Binding-site contacts:
Ligand atom O2 contacts residue LYS12 of chain 1.A at 2.8 Å (salt-bridge).
Ligand atom O1 contacts residue LEU230 of chain 1.A at 3.3 Å (h-bond).
Ligand atom O3P contacts residue SER211 of chain 1.A at 3.3 Å.
Ligand atom O1 contacts residue GLY232 of chain 1.A at 3.8 Å.
Ligand atom O2P contacts residue LYS12 of chain 1.A at 4.2 Å.
Ligand atom P contacts residue GLY171 of chain 1.A at 4.0 Å.
Ligand atom C1 contacts residue NA1 of chain 1.J at 2.6 Å.
Ligand atom O1P contacts residue GLY233 of chain 1.A at 4.1 Å.
Ligand atom P contacts residue SER211 of chain 1.A at 3.6 Å.
Ligand atom O1 contacts residue GLU165 of chain 1.A at 2.8 Å (salt-bridge).
Ligand atom O1 contacts residue VAL231 of chain 1.A at 4.2 Å.
Ligand atom C1 contacts residue LYS12 of chain 1.A at 3.2 Å.
Ligand atom O4P contacts residue GLY210 of chain 1.A at 4.1 Å.
Ligand atom O4P contacts residue SER211 of chain 1.A at 3.1 Å (h-bond).
Ligand atom O2 contacts residue GLU165 of chain 1.A at 3.3 Å (salt-bridge).
Ligand atom C1 contacts residue GLY232 of chain 1.A at 4.1 Å.
Ligand atom O3P contacts residue GLY233 of chain 1.A at 3.8 Å.
Ligand atom O2 contacts residue NA1 of chain 1.J at 2.5 Å (h-bond).
Ligand atom P contacts residue GLY232 of chain 1.A at 4.0 Å.
Ligand atom O4P contacts residue ALA169 of chain 1.A at 3.6 Å.
Ligand atom C2 contacts residue GLY232 of chain 1.A at 3.6 Å.
Ligand atom O2P contacts residue GLY233 of chain 1.A at 3.1 Å (h-bond).
Ligand atom O1 contacts residue NA1 of chain 1.J at 2.3 Å (h-bond).
Ligand atom O2 contacts residue HIS95 of chain 1.A at 2.8 Å (h-bond).
Ligand atom O4P contacts residue GLY171 of chain 1.A at 2.7 Å (h-bond).
Ligand atom O1P contacts residue SER211 of chain 1.A at 3.8 Å.
Ligand atom O1P contacts residue GLY210 of chain 1.A at 4.3 Å.
Ligand atom C1 contacts residue HIS95 of chain 1.A at 4.0 Å.
Ligand atom C1 contacts residue ILE170 of chain 1.A at 4.2 Å (hydrophobic).
Ligand atom O4P contacts residue ILE170 of chain 1.A at 3.4 Å.
Ligand atom O1P contacts residue GLY232 of chain 1.A at 3.3 Å.
Ligand atom P contacts residue GLY233 of chain 1.A at 3.8 Å.
Ligand atom O2P contacts residue GLY171 of chain 1.A at 4.2 Å.
Ligand atom C2 contacts residue LYS12 of chain 1.A at 3.0 Å.
Ligand atom O1 contacts residue GLY210 of chain 1.A at 4.0 Å.
Ligand atom O2 contacts residue ILE170 of chain 1.A at 3.8 Å.
Ligand atom C2 contacts residue ILE170 of chain 1.A at 3.9 Å (hydrophobic).
Ligand atom O2P contacts residue GLY232 of chain 1.A at 3.8 Å.
Ligand atom C2 contacts residue NA1 of chain 1.J at 3.9 Å.
Ligand atom C1 contacts residue GLU165 of chain 1.A at 3.4 Å.

Sequence of chain 1.A:
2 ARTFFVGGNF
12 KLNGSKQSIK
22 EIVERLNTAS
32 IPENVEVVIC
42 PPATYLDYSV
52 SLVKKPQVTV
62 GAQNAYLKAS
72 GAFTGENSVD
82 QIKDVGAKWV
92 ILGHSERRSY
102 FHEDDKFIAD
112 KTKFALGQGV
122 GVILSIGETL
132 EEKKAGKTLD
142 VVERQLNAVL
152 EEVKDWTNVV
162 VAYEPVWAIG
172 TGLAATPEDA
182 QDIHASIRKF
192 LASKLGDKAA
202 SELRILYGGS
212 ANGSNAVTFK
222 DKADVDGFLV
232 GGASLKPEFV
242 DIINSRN

This protein binds this small molecule.
Small molecule (SMILES): O=C(O)COP(=O)(O)O